The protein below binds the small molecule below.
Small molecule (SMILES): O=c1[nH]cnc2c1ncn2[C@@H]1O[C@H](COP(=O)(O)O)[C@@H](O)[C@H]1O

Binding-site contacts:
Ligand atom O6 contacts residue GLY287 of chain 1.H at 3.3 Å.
Ligand atom O1P contacts residue GLY240 of chain 1.H at 3.2 Å (h-bond).
Ligand atom C2' contacts residue ASP238 of chain 1.H at 3.7 Å.
Ligand atom C3' contacts residue ASP238 of chain 1.H at 3.7 Å.
Ligand atom N7 contacts residue ILE204 of chain 1.H at 3.5 Å.
Ligand atom C5 contacts residue MET288 of chain 1.H at 3.8 Å (hydrophobic).
Ligand atom O2' contacts residue ASP238 of chain 1.H at 2.3 Å (salt-bridge).
Ligand atom O6 contacts residue MET288 of chain 1.H at 3.1 Å (h-bond).
Ligand atom O2P contacts residue SER203 of chain 1.H at 2.6 Å (h-bond).
Ligand atom N1 contacts residue 8L41 of chain 1.FA at 3.3 Å (h-bond).
Ligand atom P contacts residue TYR285 of chain 1.H at 3.6 Å.
Ligand atom P contacts residue SER262 of chain 1.H at 3.6 Å.
Ligand atom O2P contacts residue GLY261 of chain 1.H at 3.8 Å.
Ligand atom C5 contacts residue ILE204 of chain 1.H at 3.7 Å (hydrophobic).
Ligand atom N7 contacts residue MET288 of chain 1.H at 3.1 Å (h-bond).
Ligand atom C8 contacts residue ILE204 of chain 1.H at 3.7 Å (hydrophobic).
Ligand atom C5' contacts residue GLY202 of chain 1.H at 3.5 Å.
Ligand atom N3 contacts residue 8L41 of chain 1.FA at 3.8 Å.
Ligand atom C2 contacts residue CYS205 of chain 1.H at 3.3 Å (hydrophobic).
Ligand atom N7 contacts residue MET75 of chain 1.H at 3.7 Å.
Ligand atom O6 contacts residue GLY314 of chain 1.H at 3.8 Å.
Ligand atom O3P contacts residue SER262 of chain 1.H at 3.4 Å (h-bond).
Ligand atom C2 contacts residue 8L41 of chain 1.FA at 3.0 Å.
Ligand atom O2P contacts residue SER262 of chain 1.H at 2.9 Å (h-bond).
Ligand atom O1P contacts residue SER203 of chain 1.H at 2.7 Å (h-bond).
Ligand atom N7 contacts residue GLY287 of chain 1.H at 3.6 Å.
Ligand atom C8 contacts residue MET75 of chain 1.H at 3.5 Å (hydrophobic).
Ligand atom O5' contacts residue GLY239 of chain 1.H at 3.8 Å.
Ligand atom O6 contacts residue GLY289 of chain 1.H at 2.6 Å (h-bond).
Ligand atom O3' contacts residue ALA73 of chain 1.H at 3.2 Å.
Ligand atom O3' contacts residue ASP238 of chain 1.H at 2.8 Å (salt-bridge).
Ligand atom O3P contacts residue GLY261 of chain 1.H at 3.1 Å (h-bond).
Ligand atom O2P contacts residue TYR285 of chain 1.H at 2.5 Å (h-bond).
Ligand atom O1P contacts residue GLY202 of chain 1.H at 3.3 Å.
Ligand atom C2 contacts residue GLU313 of chain 1.H at 3.8 Å.
Ligand atom N1 contacts residue GLU313 of chain 1.H at 3.0 Å (salt-bridge).
Ligand atom C6 contacts residue GLY289 of chain 1.H at 3.7 Å.
Ligand atom P contacts residue SER203 of chain 1.H at 3.6 Å.
Ligand atom O5' contacts residue TYR285 of chain 1.H at 3.6 Å.
Ligand atom C3' contacts residue MET75 of chain 1.H at 3.7 Å (hydrophobic).

Sequence of chain 1.H:
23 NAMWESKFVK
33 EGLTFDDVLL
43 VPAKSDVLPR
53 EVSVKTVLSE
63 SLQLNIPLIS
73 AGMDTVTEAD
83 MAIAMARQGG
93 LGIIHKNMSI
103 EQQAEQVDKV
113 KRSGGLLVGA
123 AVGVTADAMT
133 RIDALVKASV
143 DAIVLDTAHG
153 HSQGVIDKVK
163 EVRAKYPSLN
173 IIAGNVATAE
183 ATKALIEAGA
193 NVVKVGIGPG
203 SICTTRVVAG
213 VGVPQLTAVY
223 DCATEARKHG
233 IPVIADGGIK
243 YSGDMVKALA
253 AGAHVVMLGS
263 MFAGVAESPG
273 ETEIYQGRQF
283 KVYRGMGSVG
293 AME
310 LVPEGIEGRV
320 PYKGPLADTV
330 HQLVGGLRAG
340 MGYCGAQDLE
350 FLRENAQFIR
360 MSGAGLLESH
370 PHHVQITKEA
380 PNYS